Sequence of chain 1.C:
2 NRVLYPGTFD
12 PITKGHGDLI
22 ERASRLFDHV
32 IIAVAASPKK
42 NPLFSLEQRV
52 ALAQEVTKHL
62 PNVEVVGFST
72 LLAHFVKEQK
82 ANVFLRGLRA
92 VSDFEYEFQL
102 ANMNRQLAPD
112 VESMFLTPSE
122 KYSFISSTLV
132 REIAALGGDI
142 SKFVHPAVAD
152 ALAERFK

The protein below binds the small molecule below.
Small molecule (SMILES): Nc1ncnc2c1ncn2[C@@H]1O[C@H](CO[P](=O)(O)O[P](=O)(O)NP(=O)(O)O)[C@@H](O)[C@H]1O

Binding-site contacts:
Ligand atom O2' contacts residue ASP94 of chain 1.C at 3.5 Å.
Ligand atom N6 contacts residue ILE126 of chain 1.C at 3.0 Å (h-bond).
Ligand atom O1G contacts residue ARG90 of chain 1.C at 3.5 Å (salt-bridge).
Ligand atom O2' contacts residue GLY88 of chain 1.C at 3.0 Å (h-bond).
Ligand atom O4' contacts residue TYR6 of chain 1.C at 2.7 Å (h-bond).
Ligand atom PG contacts residue THR129 of chain 1.C at 3.3 Å.
Ligand atom N3 contacts residue GLY88 of chain 1.C at 3.6 Å.
Ligand atom C2 contacts residue LEU20 of chain 1.C at 3.5 Å (hydrophobic).
Ligand atom O1A contacts residue PHE10 of chain 1.C at 2.7 Å (h-bond).
Ligand atom O1B contacts residue ARG90 of chain 1.C at 3.7 Å.
Ligand atom O2B contacts residue LYS41 of chain 1.C at 3.3 Å (salt-bridge).
Ligand atom N7 contacts residue ILE126 of chain 1.C at 3.6 Å.
Ligand atom C5 contacts residue ARG90 of chain 1.C at 3.5 Å.
Ligand atom O2G contacts residue THR129 of chain 1.C at 2.6 Å (h-bond).
Ligand atom O5' contacts residue HIS17 of chain 1.C at 3.0 Å (h-bond).
Ligand atom O3' contacts residue GLY88 of chain 1.C at 3.7 Å.
Ligand atom C2' contacts residue ARG90 of chain 1.C at 3.6 Å.
Ligand atom O2A contacts residue LYS41 of chain 1.C at 3.5 Å (salt-bridge).
Ligand atom N7 contacts residue HIS17 of chain 1.C at 3.7 Å.
Ligand atom O3' contacts residue ARG87 of chain 1.C at 3.1 Å.
Ligand atom O1A contacts residue THR9 of chain 1.C at 3.0 Å (h-bond).
Ligand atom N3B contacts residue ARG90 of chain 1.C at 3.3 Å (salt-bridge).
Ligand atom O2' contacts residue ARG90 of chain 1.C at 3.3 Å (salt-bridge).
Ligand atom C6 contacts residue ARG90 of chain 1.C at 3.5 Å.
Ligand atom N1 contacts residue PRO119 of chain 1.C at 3.6 Å.
Ligand atom O3' contacts residue GLU98 of chain 1.C at 2.7 Å (salt-bridge).
Ligand atom N3 contacts residue LEU20 of chain 1.C at 3.3 Å.
Ligand atom O1G contacts residue THR129 of chain 1.C at 3.3 Å (h-bond).
Ligand atom N6 contacts residue TYR123 of chain 1.C at 3.0 Å (h-bond).
Ligand atom O1G contacts residue SER127 of chain 1.C at 2.8 Å (h-bond).
Ligand atom O3G contacts residue THR129 of chain 1.C at 3.5 Å (h-bond).
Ligand atom C8 contacts residue ARG90 of chain 1.C at 3.3 Å.
Ligand atom C8 contacts residue HIS17 of chain 1.C at 3.2 Å.
Ligand atom C4' contacts residue TYR6 of chain 1.C at 3.7 Å (hydrophobic).
Ligand atom O4' contacts residue HIS17 of chain 1.C at 3.6 Å.
Ligand atom N7 contacts residue ARG90 of chain 1.C at 3.1 Å (salt-bridge).
Ligand atom N6 contacts residue GLY16 of chain 1.C at 3.2 Å.
Ligand atom O1A contacts residue HIS17 of chain 1.C at 3.6 Å.
Ligand atom O2A contacts residue THR9 of chain 1.C at 3.5 Å (h-bond).
Ligand atom O1G contacts residue SER128 of chain 1.C at 2.8 Å (h-bond).